Sequence of chain 57.B:
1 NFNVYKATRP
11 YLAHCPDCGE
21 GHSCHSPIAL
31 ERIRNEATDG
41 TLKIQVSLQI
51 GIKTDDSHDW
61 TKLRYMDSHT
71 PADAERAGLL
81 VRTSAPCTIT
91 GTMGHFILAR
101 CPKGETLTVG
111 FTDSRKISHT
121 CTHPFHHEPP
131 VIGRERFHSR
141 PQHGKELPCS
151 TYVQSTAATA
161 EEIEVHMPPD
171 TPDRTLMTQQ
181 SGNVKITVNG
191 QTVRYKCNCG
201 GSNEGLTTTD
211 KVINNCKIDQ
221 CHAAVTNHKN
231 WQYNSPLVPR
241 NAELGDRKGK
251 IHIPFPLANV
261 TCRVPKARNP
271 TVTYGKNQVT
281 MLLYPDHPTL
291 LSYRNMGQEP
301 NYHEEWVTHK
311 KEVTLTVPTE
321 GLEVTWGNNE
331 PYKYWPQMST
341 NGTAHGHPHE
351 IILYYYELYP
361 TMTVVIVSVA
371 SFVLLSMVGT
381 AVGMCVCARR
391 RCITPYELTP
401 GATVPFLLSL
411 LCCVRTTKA

Binding-site contacts:
Ligand atom O6 contacts residue PHE118 of chain 57.A at 3.9 Å.
Ligand atom C1 contacts residue THR116 of chain 57.A at 3.3 Å.
Ligand atom O5 contacts residue ASN259 of chain 57.B at 2.4 Å (h-bond).
Ligand atom C6 contacts residue LYS115 of chain 57.A at 3.9 Å.
Ligand atom C5 contacts residue ASN259 of chain 57.B at 3.7 Å.
Ligand atom N2 contacts residue ASN259 of chain 57.B at 2.9 Å (h-bond).
Ligand atom C7 contacts residue ASN259 of chain 57.B at 3.1 Å.
Ligand atom C4 contacts residue ASN259 of chain 57.B at 4.2 Å.
Ligand atom C1 contacts residue ASN259 of chain 57.B at 1.4 Å.
Ligand atom C8 contacts residue ASN259 of chain 57.B at 4.1 Å.
Ligand atom C6 contacts residue PHE118 of chain 57.A at 4.4 Å (hydrophobic).
Ligand atom C6 contacts residue THR116 of chain 57.A at 3.5 Å.
Ligand atom O7 contacts residue ASN259 of chain 57.B at 3.0 Å (h-bond).
Ligand atom O5 contacts residue THR116 of chain 57.A at 2.6 Å (h-bond).
Ligand atom O6 contacts residue LYS115 of chain 57.A at 4.4 Å.
Ligand atom C3 contacts residue ASN259 of chain 57.B at 3.8 Å.
Ligand atom C2 contacts residue ASN259 of chain 57.B at 2.4 Å.
Ligand atom C5 contacts residue THR116 of chain 57.A at 3.5 Å.

This small molecule binds to this protein.
Small molecule (SMILES): CC(=O)N[C@@H]1[C@@H](O)[C@H](O)[C@@H](CO)O[C@H]1O

Sequence of chain 57.A:
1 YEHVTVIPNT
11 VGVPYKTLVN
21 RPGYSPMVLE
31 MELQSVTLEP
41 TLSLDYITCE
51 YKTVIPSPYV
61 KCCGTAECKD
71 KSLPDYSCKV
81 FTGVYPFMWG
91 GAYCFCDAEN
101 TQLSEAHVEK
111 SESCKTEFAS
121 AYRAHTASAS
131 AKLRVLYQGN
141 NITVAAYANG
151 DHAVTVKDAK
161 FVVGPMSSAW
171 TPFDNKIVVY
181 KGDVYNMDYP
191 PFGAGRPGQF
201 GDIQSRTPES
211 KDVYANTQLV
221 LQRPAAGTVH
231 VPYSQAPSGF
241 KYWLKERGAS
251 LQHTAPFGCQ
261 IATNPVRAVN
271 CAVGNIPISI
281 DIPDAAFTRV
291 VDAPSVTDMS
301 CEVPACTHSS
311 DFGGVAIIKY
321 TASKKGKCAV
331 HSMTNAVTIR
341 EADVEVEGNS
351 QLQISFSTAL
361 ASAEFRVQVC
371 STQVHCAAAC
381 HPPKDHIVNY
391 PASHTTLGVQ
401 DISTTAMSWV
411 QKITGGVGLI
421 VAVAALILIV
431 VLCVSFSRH